The small molecule below binds the protein below.
Small molecule (SMILES): CC[C@H](C)[C@H](NC(=O)[C@H](CC(C)C)NC(=O)[C@H](CO)NC(=O)CNC(=O)[C@@H](NC(=O)[C@@H](N)[C@@H](C)O)C(C)C)C(=O)N[C@H](C=O)CCC(N)=O

Sequence of chain 52.B:
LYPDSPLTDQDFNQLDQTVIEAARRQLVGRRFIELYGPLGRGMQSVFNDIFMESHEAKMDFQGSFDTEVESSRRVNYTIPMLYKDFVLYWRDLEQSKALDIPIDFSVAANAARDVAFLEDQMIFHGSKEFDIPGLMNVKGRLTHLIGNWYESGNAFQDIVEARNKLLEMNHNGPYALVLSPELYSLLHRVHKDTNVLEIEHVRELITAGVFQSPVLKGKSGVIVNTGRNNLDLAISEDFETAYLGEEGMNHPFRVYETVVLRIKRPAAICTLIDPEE

Binding-site contacts:
Ligand atom CD contacts residue GLU39 of chain 52.B at 3.2 Å.
Ligand atom CG2 contacts residue PRO43 of chain 52.B at 3.8 Å (hydrophobic).
Ligand atom CA contacts residue ARG29 of chain 52.B at 4.1 Å.
Ligand atom O contacts residue PRO43 of chain 52.B at 3.8 Å.
Ligand atom CA contacts residue ASP243 of chain 52.B at 3.6 Å.
Ligand atom N contacts residue ASP243 of chain 52.B at 3.2 Å (salt-bridge).
Ligand atom O contacts residue ASP243 of chain 52.B at 4.1 Å.
Ligand atom C contacts residue GLU39 of chain 52.B at 3.6 Å.
Ligand atom CG2 contacts residue ARG35 of chain 52.B at 3.4 Å.
Ligand atom C contacts residue ARG35 of chain 52.B at 3.9 Å.
Ligand atom CB contacts residue ASP243 of chain 52.B at 4.0 Å.
Ligand atom C contacts residue ARG29 of chain 52.B at 3.9 Å.
Ligand atom O contacts residue ARG29 of chain 52.B at 3.2 Å (salt-bridge).
Ligand atom CD1 contacts residue ARG29 of chain 52.B at 3.5 Å.
Ligand atom C contacts residue ASP243 of chain 52.B at 3.5 Å.
Ligand atom O contacts residue ARG35 of chain 52.B at 2.7 Å (salt-bridge).
Ligand atom CG contacts residue ARG36 of chain 52.B at 3.8 Å.
Ligand atom CG2 contacts residue ARG36 of chain 52.B at 4.1 Å.
Ligand atom CD1 contacts residue LEU40 of chain 52.B at 3.6 Å (hydrophobic).
Ligand atom CA contacts residue ASP243 of chain 52.B at 3.5 Å.
Ligand atom CD1 contacts residue ARG35 of chain 52.B at 4.0 Å.
Ligand atom OE1 contacts residue GLU39 of chain 52.B at 3.1 Å (salt-bridge).
Ligand atom OE1 contacts residue PHE37 of chain 52.B at 3.7 Å.
Ligand atom OE1 contacts residue ARG36 of chain 52.B at 2.9 Å (salt-bridge).
Ligand atom C contacts residue ASP243 of chain 52.B at 3.8 Å.
Ligand atom N contacts residue ASP243 of chain 52.B at 2.6 Å (salt-bridge).
Ligand atom CD contacts residue ARG36 of chain 52.B at 3.7 Å.
Ligand atom O contacts residue ILE25 of chain 52.B at 3.8 Å.
Ligand atom O contacts residue ARG35 of chain 52.B at 4.0 Å.
Ligand atom CD2 contacts residue LEU40 of chain 52.B at 4.1 Å (hydrophobic).
Ligand atom CD1 contacts residue ARG36 of chain 52.B at 3.6 Å.
Ligand atom N contacts residue PRO43 of chain 52.B at 4.0 Å.
Ligand atom CG1 contacts residue ASP243 of chain 52.B at 3.2 Å.
Ligand atom O contacts residue GLU39 of chain 52.B at 3.0 Å (salt-bridge).
Ligand atom N contacts residue ARG29 of chain 52.B at 4.2 Å.
Ligand atom CA contacts residue ARG29 of chain 52.B at 3.8 Å.
Ligand atom CG1 contacts residue ARG36 of chain 52.B at 4.0 Å.
Ligand atom NE2 contacts residue GLU39 of chain 52.B at 2.9 Å (salt-bridge).
Ligand atom CB contacts residue ARG36 of chain 52.B at 3.4 Å.
Ligand atom N contacts residue ARG35 of chain 52.B at 4.0 Å.